Binding-site contacts:
Ligand atom N2 contacts residue ASN1131 of chain 1.B at 2.9 Å (h-bond).
Ligand atom C3 contacts residue ASN1131 of chain 1.B at 3.8 Å.
Ligand atom O6 contacts residue ASN1131 of chain 1.B at 4.2 Å.
Ligand atom C8 contacts residue ASN1131 of chain 1.B at 4.4 Å.
Ligand atom C2 contacts residue ASN1131 of chain 1.B at 2.5 Å.
Ligand atom C1 contacts residue ASN1131 of chain 1.B at 1.4 Å.
Ligand atom C7 contacts residue ASN1131 of chain 1.B at 3.2 Å.
Ligand atom C5 contacts residue ASN1131 of chain 1.B at 3.7 Å.
Ligand atom O5 contacts residue ASN1131 of chain 1.B at 2.4 Å (h-bond).
Ligand atom O7 contacts residue ASN1131 of chain 1.B at 3.1 Å (h-bond).
Ligand atom C4 contacts residue ASN1131 of chain 1.B at 4.2 Å.

Sequence of chain 1.B:
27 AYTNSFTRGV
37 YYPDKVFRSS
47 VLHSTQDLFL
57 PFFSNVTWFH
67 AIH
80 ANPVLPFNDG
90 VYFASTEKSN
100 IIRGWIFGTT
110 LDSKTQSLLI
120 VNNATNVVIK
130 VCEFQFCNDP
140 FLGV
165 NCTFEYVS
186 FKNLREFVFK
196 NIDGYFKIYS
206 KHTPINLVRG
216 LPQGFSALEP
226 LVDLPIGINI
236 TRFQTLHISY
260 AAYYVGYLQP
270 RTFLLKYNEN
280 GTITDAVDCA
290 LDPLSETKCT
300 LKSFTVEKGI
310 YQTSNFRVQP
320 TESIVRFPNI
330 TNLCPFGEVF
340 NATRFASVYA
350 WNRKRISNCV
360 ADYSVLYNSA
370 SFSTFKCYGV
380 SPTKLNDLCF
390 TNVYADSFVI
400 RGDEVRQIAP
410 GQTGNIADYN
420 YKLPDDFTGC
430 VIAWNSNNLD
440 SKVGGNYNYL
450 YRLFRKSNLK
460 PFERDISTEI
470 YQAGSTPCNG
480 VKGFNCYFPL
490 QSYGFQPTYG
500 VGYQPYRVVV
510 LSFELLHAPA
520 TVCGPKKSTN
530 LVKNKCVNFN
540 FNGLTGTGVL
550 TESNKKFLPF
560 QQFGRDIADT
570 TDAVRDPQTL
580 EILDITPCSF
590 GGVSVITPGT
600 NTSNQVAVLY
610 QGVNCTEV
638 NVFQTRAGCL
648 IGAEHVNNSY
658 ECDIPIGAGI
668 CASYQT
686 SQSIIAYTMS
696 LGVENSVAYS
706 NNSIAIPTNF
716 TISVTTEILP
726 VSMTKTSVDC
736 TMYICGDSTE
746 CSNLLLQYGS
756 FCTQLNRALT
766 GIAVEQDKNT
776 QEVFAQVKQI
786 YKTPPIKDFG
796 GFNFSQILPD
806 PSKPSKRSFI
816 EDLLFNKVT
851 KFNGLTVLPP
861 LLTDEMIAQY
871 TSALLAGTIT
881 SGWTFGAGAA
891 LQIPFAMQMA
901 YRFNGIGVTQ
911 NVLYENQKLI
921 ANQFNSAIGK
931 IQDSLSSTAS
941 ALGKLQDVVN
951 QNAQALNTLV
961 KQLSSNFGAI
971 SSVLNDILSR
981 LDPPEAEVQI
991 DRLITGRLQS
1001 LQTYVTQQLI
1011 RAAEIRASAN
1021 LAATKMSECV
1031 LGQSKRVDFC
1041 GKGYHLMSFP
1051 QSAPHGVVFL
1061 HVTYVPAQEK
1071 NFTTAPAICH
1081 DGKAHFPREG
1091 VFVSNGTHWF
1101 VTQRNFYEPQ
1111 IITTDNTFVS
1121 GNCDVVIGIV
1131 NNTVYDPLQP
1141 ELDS

This small molecule binds to this protein.
Small molecule (SMILES): CC(=O)N[C@H]1[C@H](O[C@H]2[C@H](O)[C@@H](NC(C)=O)CO[C@@H]2CO)O[C@H](CO)[C@@H](O)[C@@H]1O